Sequence of chain 1.K:
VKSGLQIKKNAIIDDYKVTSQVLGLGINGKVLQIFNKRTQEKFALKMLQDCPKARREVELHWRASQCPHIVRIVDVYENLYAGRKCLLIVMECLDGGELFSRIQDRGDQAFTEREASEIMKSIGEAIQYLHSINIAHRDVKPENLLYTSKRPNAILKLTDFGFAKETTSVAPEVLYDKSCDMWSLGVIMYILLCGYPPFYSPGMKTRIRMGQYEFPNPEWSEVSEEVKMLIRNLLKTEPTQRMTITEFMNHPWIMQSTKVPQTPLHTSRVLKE

Binding-site contacts:
Ligand atom N7 contacts residue GLU99 of chain 1.K at 3.5 Å (salt-bridge).
Ligand atom N7 contacts residue LEU101 of chain 1.K at 3.1 Å (h-bond).
Ligand atom C3 contacts residue VAL38 of chain 1.K at 3.8 Å (hydrophobic).
Ligand atom C11 contacts residue ALA51 of chain 1.K at 3.5 Å (hydrophobic).
Ligand atom N6 contacts residue VAL38 of chain 1.K at 3.4 Å.
Ligand atom N12 contacts residue ASN151 of chain 1.K at 3.4 Å (h-bond).
Ligand atom C11 contacts residue GLU99 of chain 1.K at 3.0 Å.
Ligand atom N12 contacts residue GLU150 of chain 1.K at 2.7 Å (salt-bridge).
Ligand atom C13 contacts residue LEU101 of chain 1.K at 3.5 Å (hydrophobic).
Ligand atom C11 contacts residue LEU101 of chain 1.K at 3.7 Å (hydrophobic).
Ligand atom O21 contacts residue GLN40 of chain 1.K at 3.4 Å (h-bond).
Ligand atom N2 contacts residue ALA51 of chain 1.K at 3.8 Å.
Ligand atom C22 contacts residue LEU153 of chain 1.K at 3.7 Å (hydrophobic).
Ligand atom C23 contacts residue ASN151 of chain 1.K at 3.7 Å.
Ligand atom C23 contacts residue ASP167 of chain 1.K at 3.4 Å.
Ligand atom C25 contacts residue VAL38 of chain 1.K at 3.8 Å (hydrophobic).
Ligand atom N9 contacts residue LEU101 of chain 1.K at 2.8 Å (h-bond).
Ligand atom N12 contacts residue ASP167 of chain 1.K at 2.8 Å (salt-bridge).
Ligand atom C15 contacts residue VAL38 of chain 1.K at 3.9 Å (hydrophobic).
Ligand atom C16 contacts residue GLN40 of chain 1.K at 3.7 Å.
Ligand atom C18 contacts residue VAL38 of chain 1.K at 3.4 Å (hydrophobic).
Ligand atom C24 contacts residue GLN40 of chain 1.K at 2.4 Å.
Ligand atom C5 contacts residue VAL38 of chain 1.K at 3.7 Å (hydrophobic).
Ligand atom C23 contacts residue GLU150 of chain 1.K at 3.5 Å.
Ligand atom C19 contacts residue VAL38 of chain 1.K at 3.2 Å (hydrophobic).
Ligand atom C22 contacts residue ASP167 of chain 1.K at 3.8 Å.
Ligand atom C20 contacts residue CYS100 of chain 1.K at 3.8 Å (hydrophobic).
Ligand atom C22 contacts residue GLU150 of chain 1.K at 3.4 Å.
Ligand atom C8 contacts residue THR166 of chain 1.K at 3.9 Å.
Ligand atom C27 contacts residue GLN40 of chain 1.K at 3.6 Å.
Ligand atom C1 contacts residue LEU101 of chain 1.K at 3.5 Å (hydrophobic).
Ligand atom C4 contacts residue VAL38 of chain 1.K at 3.5 Å (hydrophobic).
Ligand atom C11 contacts residue VAL78 of chain 1.K at 3.7 Å (hydrophobic).
Ligand atom C17 contacts residue LEU101 of chain 1.K at 3.5 Å (hydrophobic).
Ligand atom C17 contacts residue CYS100 of chain 1.K at 3.1 Å (hydrophobic).
Ligand atom C13 contacts residue CYS100 of chain 1.K at 3.9 Å (hydrophobic).
Ligand atom N7 contacts residue ALA51 of chain 1.K at 3.2 Å.
Ligand atom C20 contacts residue GLN40 of chain 1.K at 3.2 Å.
Ligand atom N10 contacts residue VAL38 of chain 1.K at 3.8 Å.
Ligand atom C26 contacts residue ASP167 of chain 1.K at 3.6 Å.

The protein below binds the small molecule below.
Small molecule (SMILES): CCOc1ccc(Nc2c(C)c(N[C@H]3CCCNC3)nc3ccnn23)cc1